Sequence of chain 24.A:
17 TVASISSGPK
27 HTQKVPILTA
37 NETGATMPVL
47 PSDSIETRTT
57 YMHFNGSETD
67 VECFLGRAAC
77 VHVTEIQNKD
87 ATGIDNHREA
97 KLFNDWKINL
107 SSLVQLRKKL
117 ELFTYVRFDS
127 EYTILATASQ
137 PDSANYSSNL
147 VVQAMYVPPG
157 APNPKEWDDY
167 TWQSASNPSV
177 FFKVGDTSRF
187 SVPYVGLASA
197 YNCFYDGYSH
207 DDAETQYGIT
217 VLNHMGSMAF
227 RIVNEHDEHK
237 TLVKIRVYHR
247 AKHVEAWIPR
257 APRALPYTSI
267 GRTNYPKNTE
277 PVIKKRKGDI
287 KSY

Binding-site contacts:
Ligand atom F3 contacts residue PRO174 of chain 24.A at 2.9 Å.
Ligand atom F1 contacts residue MET224 of chain 24.A at 3.6 Å.
Ligand atom C3C contacts residue TYR128 of chain 24.A at 3.3 Å (hydrophobic).
Ligand atom F3 contacts residue SER175 of chain 24.A at 2.8 Å.
Ligand atom N1A contacts residue ALA24 of chain 24.C at 3.2 Å.
Ligand atom O1A contacts residue PRO174 of chain 24.A at 3.5 Å.
Ligand atom F3 contacts residue TYR152 of chain 24.A at 3.6 Å.
Ligand atom C4 contacts residue TYR197 of chain 24.A at 3.4 Å (hydrophobic).
Ligand atom C2B contacts residue ILE104 of chain 24.A at 3.8 Å (hydrophobic).
Ligand atom N1A contacts residue PRO174 of chain 24.A at 3.5 Å.
Ligand atom CM2 contacts residue ILE104 of chain 24.A at 3.6 Å (hydrophobic).
Ligand atom C3 contacts residue LEU106 of chain 24.A at 3.8 Å (hydrophobic).
Ligand atom CM6 contacts residue VAL188 of chain 24.A at 3.8 Å (hydrophobic).
Ligand atom C3B contacts residue MET224 of chain 24.A at 3.6 Å (hydrophobic).
Ligand atom CM6 contacts residue TYR152 of chain 24.A at 3.4 Å (hydrophobic).
Ligand atom CM4 contacts residue ALA150 of chain 24.A at 3.6 Å (hydrophobic).
Ligand atom F3 contacts residue ALA150 of chain 24.A at 2.7 Å.
Ligand atom CM4 contacts residue VAL176 of chain 24.A at 3.8 Å (hydrophobic).
Ligand atom C1C contacts residue TYR197 of chain 24.A at 3.5 Å (hydrophobic).
Ligand atom F1 contacts residue ALA150 of chain 24.A at 3.8 Å.
Ligand atom CM2 contacts residue TYR128 of chain 24.A at 3.4 Å (hydrophobic).
Ligand atom C5B contacts residue TYR152 of chain 24.A at 3.5 Å (hydrophobic).
Ligand atom C2C contacts residue ILE104 of chain 24.A at 3.8 Å (hydrophobic).
Ligand atom C1C contacts residue TYR128 of chain 24.A at 3.5 Å (hydrophobic).
Ligand atom C2A contacts residue PHE186 of chain 24.A at 3.5 Å (hydrophobic).
Ligand atom F2 contacts residue VAL176 of chain 24.A at 2.7 Å.
Ligand atom F3 contacts residue VAL176 of chain 24.A at 3.6 Å.
Ligand atom CM2 contacts residue MET224 of chain 24.A at 3.5 Å (hydrophobic).
Ligand atom C2C contacts residue TYR128 of chain 24.A at 3.2 Å (hydrophobic).
Ligand atom O1A contacts residue ALA24 of chain 24.C at 3.3 Å.
Ligand atom CM6 contacts residue LEU25 of chain 24.C at 3.8 Å (hydrophobic).
Ligand atom C6B contacts residue TYR152 of chain 24.A at 3.6 Å (hydrophobic).
Ligand atom C3A contacts residue PHE186 of chain 24.A at 3.7 Å (hydrophobic).
Ligand atom N3A contacts residue TYR152 of chain 24.A at 3.8 Å.
Ligand atom CM3 contacts residue ASN219 of chain 24.A at 3.8 Å.
Ligand atom F1 contacts residue PHE186 of chain 24.A at 3.8 Å.
Ligand atom N3A contacts residue PHE186 of chain 24.A at 3.4 Å.
Ligand atom O1 contacts residue MET221 of chain 24.A at 3.7 Å.
Ligand atom F3 contacts residue MET151 of chain 24.A at 3.7 Å.
Ligand atom C2A contacts residue TYR152 of chain 24.A at 3.7 Å (hydrophobic).

Sequence of chain 24.C:
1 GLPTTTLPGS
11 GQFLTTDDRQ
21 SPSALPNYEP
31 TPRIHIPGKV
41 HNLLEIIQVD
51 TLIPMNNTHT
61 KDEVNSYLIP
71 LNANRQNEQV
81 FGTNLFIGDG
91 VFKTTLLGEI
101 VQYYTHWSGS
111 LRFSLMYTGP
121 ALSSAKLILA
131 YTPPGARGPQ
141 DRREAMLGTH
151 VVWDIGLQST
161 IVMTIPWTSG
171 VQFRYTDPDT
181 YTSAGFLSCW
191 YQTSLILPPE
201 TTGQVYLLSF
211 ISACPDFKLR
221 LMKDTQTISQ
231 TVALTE

This small molecule binds to this protein.
Small molecule (SMILES): Cc1cc(CCCOc2c(C)cc(-c3noc(C(F)(F)F)n3)cc2C)on1

Sequence of chain 25.C:
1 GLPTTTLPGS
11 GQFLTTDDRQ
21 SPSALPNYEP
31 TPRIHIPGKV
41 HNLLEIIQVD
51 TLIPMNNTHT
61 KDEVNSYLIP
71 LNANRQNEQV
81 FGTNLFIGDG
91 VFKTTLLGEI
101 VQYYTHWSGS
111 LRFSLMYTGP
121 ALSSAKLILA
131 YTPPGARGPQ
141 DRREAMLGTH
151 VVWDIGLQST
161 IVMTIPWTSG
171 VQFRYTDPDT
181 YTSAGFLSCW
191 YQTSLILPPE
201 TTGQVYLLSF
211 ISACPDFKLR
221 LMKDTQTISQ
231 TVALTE